The small molecule below binds the protein below.
Small molecule (SMILES): COc1cccc2[nH]c(C(=O)N[C@@H](CC(C)C)C(=O)N[C@@H](C[C@@H]3CCNC3=O)[C@H](O)c3nc4ccccc4s3)cc12

Sequence of chain 1.B:
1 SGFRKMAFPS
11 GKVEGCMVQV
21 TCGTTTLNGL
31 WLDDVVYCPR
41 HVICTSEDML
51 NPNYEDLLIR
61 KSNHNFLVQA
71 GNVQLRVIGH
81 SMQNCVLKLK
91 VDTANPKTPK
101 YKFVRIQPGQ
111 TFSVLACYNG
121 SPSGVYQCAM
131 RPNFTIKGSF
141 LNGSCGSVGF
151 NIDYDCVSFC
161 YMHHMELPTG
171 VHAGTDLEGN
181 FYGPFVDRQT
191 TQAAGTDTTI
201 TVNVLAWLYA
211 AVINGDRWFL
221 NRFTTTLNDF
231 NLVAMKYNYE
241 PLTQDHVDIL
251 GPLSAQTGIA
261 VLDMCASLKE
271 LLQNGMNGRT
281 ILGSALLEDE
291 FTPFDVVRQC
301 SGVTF

Sequence of chain 1.A:
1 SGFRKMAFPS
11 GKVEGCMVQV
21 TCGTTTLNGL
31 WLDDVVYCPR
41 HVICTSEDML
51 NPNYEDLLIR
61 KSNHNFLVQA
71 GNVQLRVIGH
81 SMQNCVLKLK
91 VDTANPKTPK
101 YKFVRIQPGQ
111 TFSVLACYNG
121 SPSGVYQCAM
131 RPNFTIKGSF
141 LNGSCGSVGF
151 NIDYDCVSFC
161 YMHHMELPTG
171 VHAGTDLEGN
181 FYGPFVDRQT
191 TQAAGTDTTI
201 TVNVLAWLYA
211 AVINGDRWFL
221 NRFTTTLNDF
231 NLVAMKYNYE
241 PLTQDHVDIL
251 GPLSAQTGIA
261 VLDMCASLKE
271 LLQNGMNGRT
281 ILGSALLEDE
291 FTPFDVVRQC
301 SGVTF

Binding-site contacts:
Ligand atom C22 contacts residue HIS164 of chain 1.A at 3.5 Å.
Ligand atom C18 contacts residue GLU166 of chain 1.A at 3.6 Å.
Ligand atom C35 contacts residue THR191 of chain 1.A at 3.2 Å.
Ligand atom C18 contacts residue HIS163 of chain 1.A at 3.6 Å.
Ligand atom C10 contacts residue HIS41 of chain 1.A at 3.6 Å.
Ligand atom O01 contacts residue SER144 of chain 1.A at 3.3 Å (h-bond).
Ligand atom C32 contacts residue THR190 of chain 1.A at 3.6 Å.
Ligand atom S11 contacts residue HIS41 of chain 1.A at 3.0 Å.
Ligand atom C23 contacts residue GLN189 of chain 1.A at 3.4 Å.
Ligand atom C02 contacts residue CYS145 of chain 1.A at 1.8 Å (hydrophobic).
Ligand atom O33 contacts residue THR190 of chain 1.A at 3.0 Å (h-bond).
Ligand atom C13 contacts residue CYS145 of chain 1.A at 3.2 Å (hydrophobic).
Ligand atom N20 contacts residue HIS164 of chain 1.A at 3.0 Å (h-bond).
Ligand atom C38 contacts residue GLU166 of chain 1.A at 3.4 Å.
Ligand atom C30 contacts residue GLN189 of chain 1.A at 3.4 Å.
Ligand atom C34 contacts residue GLN189 of chain 1.A at 3.2 Å.
Ligand atom C12 contacts residue CYS145 of chain 1.A at 2.7 Å (hydrophobic).
Ligand atom O40 contacts residue MET165 of chain 1.A at 3.3 Å.
Ligand atom C24 contacts residue GLN189 of chain 1.A at 3.6 Å.
Ligand atom N27 contacts residue GLN189 of chain 1.A at 3.1 Å (h-bond).
Ligand atom N20 contacts residue CYS145 of chain 1.A at 3.0 Å (h-bond).
Ligand atom C25 contacts residue MET49 of chain 1.A at 3.4 Å (hydrophobic).
Ligand atom O01 contacts residue GLY143 of chain 1.A at 3.3 Å (h-bond).
Ligand atom C09 contacts residue HIS41 of chain 1.A at 3.3 Å.
Ligand atom N39 contacts residue GLU166 of chain 1.A at 2.7 Å (salt-bridge).
Ligand atom C08 contacts residue THR25 of chain 1.A at 3.5 Å.
Ligand atom C08 contacts residue HIS41 of chain 1.A at 3.6 Å.
Ligand atom S11 contacts residue CYS145 of chain 1.A at 3.0 Å (h-bond).
Ligand atom O33 contacts residue GLN189 of chain 1.A at 3.1 Å.
Ligand atom C34 contacts residue THR190 of chain 1.A at 3.4 Å.
Ligand atom N17 contacts residue PHE140 of chain 1.A at 3.1 Å (h-bond).
Ligand atom C15 contacts residue ASN142 of chain 1.A at 3.5 Å.
Ligand atom C37 contacts residue GLU166 of chain 1.A at 3.6 Å.
Ligand atom O01 contacts residue CYS145 of chain 1.A at 2.7 Å (h-bond).
Ligand atom C36 contacts residue THR191 of chain 1.A at 3.6 Å.
Ligand atom C03 contacts residue CYS145 of chain 1.A at 2.6 Å (hydrophobic).
Ligand atom O19 contacts residue HIS163 of chain 1.A at 2.5 Å (h-bond).
Ligand atom N17 contacts residue GLU166 of chain 1.A at 3.2 Å (salt-bridge).
Ligand atom O19 contacts residue PHE140 of chain 1.A at 3.4 Å.
Ligand atom O40 contacts residue GLU166 of chain 1.A at 2.9 Å (salt-bridge).